Binding-site contacts:
Ligand atom C7 contacts residue MET118 of chain 48.C at 4.0 Å (hydrophobic).
Ligand atom C2 contacts residue MET118 of chain 48.C at 4.5 Å (hydrophobic).
Ligand atom C2 contacts residue ASN67 of chain 48.C at 2.5 Å.
Ligand atom C8 contacts residue ARG89 of chain 48.C at 3.3 Å.
Ligand atom C7 contacts residue PHE90 of chain 48.C at 4.2 Å (hydrophobic).
Ligand atom C5 contacts residue ASN67 of chain 48.C at 3.7 Å.
Ligand atom C1 contacts residue MET118 of chain 48.C at 4.1 Å (hydrophobic).
Ligand atom N2 contacts residue SER300 of chain 47.E at 3.9 Å.
Ligand atom C7 contacts residue ASN67 of chain 48.C at 3.3 Å.
Ligand atom C8 contacts residue SER300 of chain 47.E at 1.9 Å.
Ligand atom C3 contacts residue ASN67 of chain 48.C at 3.8 Å.
Ligand atom C8 contacts residue ASN67 of chain 48.C at 4.4 Å.
Ligand atom C1 contacts residue ASN67 of chain 48.C at 1.4 Å.
Ligand atom O7 contacts residue PHE90 of chain 48.C at 4.4 Å.
Ligand atom O7 contacts residue ASN67 of chain 48.C at 3.3 Å (h-bond).
Ligand atom C8 contacts residue MET118 of chain 48.C at 3.8 Å (hydrophobic).
Ligand atom N2 contacts residue MET118 of chain 48.C at 3.6 Å.
Ligand atom N2 contacts residue ASN67 of chain 48.C at 2.9 Å (h-bond).
Ligand atom O5 contacts residue ASN67 of chain 48.C at 2.4 Å (h-bond).
Ligand atom O7 contacts residue SER300 of chain 47.E at 4.3 Å.
Ligand atom C7 contacts residue SER300 of chain 47.E at 3.4 Å.
Ligand atom C8 contacts residue PHE90 of chain 48.C at 3.7 Å (hydrophobic).
Ligand atom C4 contacts residue ASN67 of chain 48.C at 4.2 Å.

Sequence of chain 48.C:
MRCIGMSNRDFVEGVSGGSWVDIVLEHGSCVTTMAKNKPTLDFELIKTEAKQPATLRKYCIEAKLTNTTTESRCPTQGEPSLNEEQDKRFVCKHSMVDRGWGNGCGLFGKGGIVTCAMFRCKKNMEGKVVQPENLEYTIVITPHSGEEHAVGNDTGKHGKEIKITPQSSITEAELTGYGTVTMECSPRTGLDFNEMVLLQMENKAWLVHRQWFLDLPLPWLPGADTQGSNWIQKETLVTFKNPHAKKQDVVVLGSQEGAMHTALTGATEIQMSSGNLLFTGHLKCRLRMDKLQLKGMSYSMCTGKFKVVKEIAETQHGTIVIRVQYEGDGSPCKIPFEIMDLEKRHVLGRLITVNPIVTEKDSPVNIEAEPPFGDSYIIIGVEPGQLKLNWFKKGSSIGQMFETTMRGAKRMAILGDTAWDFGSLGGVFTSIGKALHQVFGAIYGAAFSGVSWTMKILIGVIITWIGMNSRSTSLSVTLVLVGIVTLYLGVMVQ

Sequence of chain 47.E:
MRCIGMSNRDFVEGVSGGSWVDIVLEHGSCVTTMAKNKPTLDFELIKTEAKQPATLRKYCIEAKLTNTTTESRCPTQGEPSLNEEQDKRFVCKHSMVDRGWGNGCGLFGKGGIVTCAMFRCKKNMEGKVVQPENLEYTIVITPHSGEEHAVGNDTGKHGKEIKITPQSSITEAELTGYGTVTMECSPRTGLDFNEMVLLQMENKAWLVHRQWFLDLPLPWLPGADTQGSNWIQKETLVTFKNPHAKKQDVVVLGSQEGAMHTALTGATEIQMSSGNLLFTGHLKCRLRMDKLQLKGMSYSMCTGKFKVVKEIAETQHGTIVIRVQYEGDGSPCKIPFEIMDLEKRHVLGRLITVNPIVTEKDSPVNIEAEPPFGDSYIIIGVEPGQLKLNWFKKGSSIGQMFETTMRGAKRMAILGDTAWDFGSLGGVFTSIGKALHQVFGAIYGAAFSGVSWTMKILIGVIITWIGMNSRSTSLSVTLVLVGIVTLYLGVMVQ

This protein binds this small molecule.
Small molecule (SMILES): CC(=O)N[C@@H]1[C@@H](O)[C@H](O)[C@@H](CO)O[C@H]1O